This protein binds this small molecule.
Small molecule (SMILES): CC(=O)N[C@H]1[C@H](O[C@H]2[C@H](O)[C@@H](NC(C)=O)CO[C@@H]2CO)O[C@H](CO)[C@@H](O)[C@@H]1O

Sequence of chain 1.A:
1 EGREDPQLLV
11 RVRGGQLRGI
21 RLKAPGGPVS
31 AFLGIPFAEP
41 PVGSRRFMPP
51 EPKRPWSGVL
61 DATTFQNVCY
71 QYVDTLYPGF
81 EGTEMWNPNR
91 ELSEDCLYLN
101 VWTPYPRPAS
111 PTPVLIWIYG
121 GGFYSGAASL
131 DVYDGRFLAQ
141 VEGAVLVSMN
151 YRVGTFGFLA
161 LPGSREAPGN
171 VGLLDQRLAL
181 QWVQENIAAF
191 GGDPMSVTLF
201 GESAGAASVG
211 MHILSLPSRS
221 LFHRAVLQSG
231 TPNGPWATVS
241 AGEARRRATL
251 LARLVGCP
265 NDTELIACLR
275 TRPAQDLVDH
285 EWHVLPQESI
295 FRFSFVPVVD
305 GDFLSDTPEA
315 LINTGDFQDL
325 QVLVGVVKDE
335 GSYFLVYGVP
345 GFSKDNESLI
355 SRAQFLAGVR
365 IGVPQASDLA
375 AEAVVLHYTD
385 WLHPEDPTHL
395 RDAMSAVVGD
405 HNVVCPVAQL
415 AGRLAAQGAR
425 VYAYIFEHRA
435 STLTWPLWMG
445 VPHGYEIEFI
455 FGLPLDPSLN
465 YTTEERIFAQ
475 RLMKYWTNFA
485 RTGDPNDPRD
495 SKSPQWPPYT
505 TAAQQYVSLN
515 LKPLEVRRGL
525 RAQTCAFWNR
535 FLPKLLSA

Binding-site contacts:
Ligand atom C5 contacts residue PHE346 of chain 1.A at 4.2 Å (hydrophobic).
Ligand atom O5 contacts residue FUC1 of chain 1.D at 3.3 Å.
Ligand atom C3 contacts residue GLY345 of chain 1.A at 4.0 Å.
Ligand atom O7 contacts residue VAL343 of chain 1.A at 4.3 Å.
Ligand atom C5 contacts residue ASN350 of chain 1.A at 3.6 Å.
Ligand atom C1 contacts residue FUC1 of chain 1.D at 4.0 Å.
Ligand atom O3 contacts residue PRO344 of chain 1.A at 4.0 Å.
Ligand atom C4 contacts residue ASN350 of chain 1.A at 4.2 Å.
Ligand atom C4 contacts residue GLY345 of chain 1.A at 4.4 Å.
Ligand atom O7 contacts residue PRO344 of chain 1.A at 3.8 Å.
Ligand atom C2 contacts residue GLY345 of chain 1.A at 4.0 Å.
Ligand atom O7 contacts residue PHE346 of chain 1.A at 3.9 Å.
Ligand atom C7 contacts residue PRO344 of chain 1.A at 4.3 Å (hydrophobic).
Ligand atom O7 contacts residue ASN350 of chain 1.A at 3.3 Å (h-bond).
Ligand atom O4 contacts residue GLY345 of chain 1.A at 3.8 Å.
Ligand atom C7 contacts residue ASN350 of chain 1.A at 3.5 Å.
Ligand atom O5 contacts residue GLN358 of chain 1.A at 4.3 Å.
Ligand atom C2 contacts residue ASN350 of chain 1.A at 2.4 Å.
Ligand atom O7 contacts residue GLY345 of chain 1.A at 3.4 Å (h-bond).
Ligand atom O6 contacts residue FUC1 of chain 1.D at 2.7 Å (h-bond).
Ligand atom C6 contacts residue PHE346 of chain 1.A at 4.0 Å (hydrophobic).
Ligand atom N2 contacts residue ASN350 of chain 1.A at 2.8 Å (h-bond).
Ligand atom O6 contacts residue GLN358 of chain 1.A at 3.3 Å (h-bond).
Ligand atom C1 contacts residue SER347 of chain 1.A at 3.9 Å.
Ligand atom C1 contacts residue ASN350 of chain 1.A at 1.4 Å.
Ligand atom O5 contacts residue ASN350 of chain 1.A at 2.3 Å (h-bond).
Ligand atom C6 contacts residue FUC1 of chain 1.D at 3.4 Å.
Ligand atom C5 contacts residue GLY345 of chain 1.A at 4.2 Å.
Ligand atom C3 contacts residue ASN350 of chain 1.A at 3.8 Å.
Ligand atom C2 contacts residue FUC1 of chain 1.D at 4.5 Å.
Ligand atom C1 contacts residue GLY345 of chain 1.A at 4.1 Å.
Ligand atom C5 contacts residue SER347 of chain 1.A at 3.8 Å.
Ligand atom O5 contacts residue SER347 of chain 1.A at 3.3 Å.
Ligand atom C5 contacts residue FUC1 of chain 1.D at 4.2 Å.
Ligand atom C7 contacts residue GLY345 of chain 1.A at 4.1 Å.
Ligand atom C6 contacts residue SER347 of chain 1.A at 3.7 Å.